A protein and the small-molecule ligand that binds it are described below.
Small molecule (SMILES): CCOc1noc2cc(OCCC3CCN(c4ccc(C)nn4)CC3)ccc12

Sequence of chain 16.A:
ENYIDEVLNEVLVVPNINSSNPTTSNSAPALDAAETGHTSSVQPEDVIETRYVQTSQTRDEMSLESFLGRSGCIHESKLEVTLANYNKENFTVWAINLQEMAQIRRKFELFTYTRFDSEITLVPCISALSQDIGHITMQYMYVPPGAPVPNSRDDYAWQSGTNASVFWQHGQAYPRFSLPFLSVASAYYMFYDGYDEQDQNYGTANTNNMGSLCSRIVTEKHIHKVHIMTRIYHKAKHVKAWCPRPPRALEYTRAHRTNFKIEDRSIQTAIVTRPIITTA

Binding-site contacts:
Ligand atom C04 contacts residue MET213 of chain 16.A at 3.9 Å (hydrophobic).
Ligand atom C03 contacts residue ASN211 of chain 16.A at 3.1 Å.
Ligand atom N06 contacts residue LEU101 of chain 16.A at 3.2 Å.
Ligand atom C05 contacts residue LEU101 of chain 16.A at 3.9 Å (hydrophobic).
Ligand atom C14 contacts residue HIS237 of chain 16.A at 3.5 Å.
Ligand atom C04 contacts residue ASN211 of chain 16.A at 3.4 Å.
Ligand atom C09 contacts residue LEU101 of chain 16.A at 3.8 Å (hydrophobic).
Ligand atom C14 contacts residue SER121 of chain 16.A at 3.5 Å.
Ligand atom N08 contacts residue LEU101 of chain 16.A at 3.8 Å.
Ligand atom C09 contacts residue TYR191 of chain 16.A at 3.6 Å (hydrophobic).
Ligand atom O23 contacts residue LEU216 of chain 16.A at 3.7 Å.
Ligand atom N07 contacts residue LEU101 of chain 16.A at 3.7 Å.
Ligand atom C17 contacts residue LEU182 of chain 16.A at 3.7 Å (hydrophobic).
Ligand atom C18 contacts residue LEU182 of chain 16.A at 3.2 Å (hydrophobic).
Ligand atom C15 contacts residue ILE123 of chain 16.A at 3.6 Å (hydrophobic).
Ligand atom C01 contacts residue TYR192 of chain 16.A at 2.9 Å (hydrophobic).
Ligand atom C17 contacts residue ILE99 of chain 16.A at 3.8 Å (hydrophobic).
Ligand atom C18 contacts residue TYR145 of chain 16.A at 3.8 Å (hydrophobic).
Ligand atom C18 contacts residue ILE99 of chain 16.A at 3.8 Å (hydrophobic).
Ligand atom C25 contacts residue PHE180 of chain 16.A at 3.5 Å (hydrophobic).
Ligand atom C28 contacts residue TYR143 of chain 16.A at 3.4 Å (hydrophobic).
Ligand atom C27 contacts residue PHE180 of chain 16.A at 3.2 Å (hydrophobic).
Ligand atom C28 contacts residue TYR145 of chain 16.A at 3.3 Å (hydrophobic).
Ligand atom C15 contacts residue LEU182 of chain 16.A at 3.7 Å (hydrophobic).
Ligand atom C28 contacts residue ALA167 of chain 16.A at 3.1 Å (hydrophobic).
Ligand atom N24 contacts residue LEU216 of chain 16.A at 3.5 Å.
Ligand atom C10 contacts residue TYR191 of chain 16.A at 3.7 Å (hydrophobic).
Ligand atom O16 contacts residue ILE99 of chain 16.A at 3.6 Å.
Ligand atom C13 contacts residue MET213 of chain 16.A at 3.4 Å (hydrophobic).
Ligand atom O26 contacts residue TYR145 of chain 16.A at 3.2 Å.
Ligand atom N24 contacts residue PHE180 of chain 16.A at 3.6 Å.
Ligand atom C21 contacts residue ILE123 of chain 16.A at 3.8 Å (hydrophobic).
Ligand atom C28 contacts residue MET144 of chain 16.A at 3.8 Å (hydrophobic).
Ligand atom C19 contacts residue TYR145 of chain 16.A at 3.2 Å (hydrophobic).
Ligand atom C22 contacts residue ILE123 of chain 16.A at 3.6 Å (hydrophobic).
Ligand atom C01 contacts residue THR207 of chain 16.A at 2.9 Å.
Ligand atom C12 contacts residue ILE99 of chain 16.A at 3.7 Å (hydrophobic).
Ligand atom O26 contacts residue PHE180 of chain 16.A at 3.7 Å.
Ligand atom C22 contacts residue ILE99 of chain 16.A at 3.9 Å (hydrophobic).
Ligand atom C19 contacts residue LEU182 of chain 16.A at 3.6 Å (hydrophobic).